Binding-site contacts:
Ligand atom C6 contacts residue SER105 of chain 1.I at 4.1 Å.
Ligand atom O7 contacts residue LEU106 of chain 1.I at 3.6 Å.
Ligand atom O5 contacts residue ASN278 of chain 1.A at 2.4 Å (h-bond).
Ligand atom O4 contacts residue GLU44 of chain 1.I at 3.4 Å (salt-bridge).
Ligand atom C8 contacts residue VAL264 of chain 1.A at 3.7 Å (hydrophobic).
Ligand atom C5 contacts residue THR280 of chain 1.A at 4.0 Å.
Ligand atom O7 contacts residue TYR108 of chain 1.I at 3.5 Å (h-bond).
Ligand atom O5 contacts residue SER105 of chain 1.I at 3.8 Å.
Ligand atom C8 contacts residue TYR108 of chain 1.I at 3.6 Å (hydrophobic).
Ligand atom C3 contacts residue ASN278 of chain 1.A at 3.6 Å.
Ligand atom C3 contacts residue GLU44 of chain 1.I at 4.4 Å.
Ligand atom C7 contacts residue TYR108 of chain 1.I at 3.9 Å (hydrophobic).
Ligand atom N2 contacts residue SER105 of chain 1.I at 3.8 Å.
Ligand atom N2 contacts residue ASN278 of chain 1.A at 2.6 Å (h-bond).
Ligand atom C2 contacts residue ASN278 of chain 1.A at 2.2 Å.
Ligand atom C4 contacts residue ASN278 of chain 1.A at 4.1 Å.
Ligand atom O5 contacts residue THR280 of chain 1.A at 3.9 Å.
Ligand atom C3 contacts residue THR280 of chain 1.A at 4.4 Å.
Ligand atom C4 contacts residue GLU44 of chain 1.I at 4.1 Å.
Ligand atom O3 contacts residue TYR108 of chain 1.I at 3.6 Å.
Ligand atom C2 contacts residue SER105 of chain 1.I at 3.4 Å.
Ligand atom C7 contacts residue ASN278 of chain 1.A at 3.4 Å.
Ligand atom C8 contacts residue ASN278 of chain 1.A at 4.4 Å.
Ligand atom C5 contacts residue ASN278 of chain 1.A at 3.7 Å.
Ligand atom C1 contacts residue ASN278 of chain 1.A at 1.4 Å.
Ligand atom C8 contacts residue THR265 of chain 1.A at 4.0 Å.
Ligand atom O7 contacts residue SER105 of chain 1.I at 3.3 Å (h-bond).
Ligand atom O6 contacts residue SER105 of chain 1.I at 2.8 Å (h-bond).
Ligand atom C1 contacts residue SER105 of chain 1.I at 3.5 Å.
Ligand atom C2 contacts residue THR280 of chain 1.A at 4.3 Å.
Ligand atom O7 contacts residue ASN278 of chain 1.A at 3.7 Å.
Ligand atom O3 contacts residue GLU44 of chain 1.I at 3.5 Å (salt-bridge).
Ligand atom C1 contacts residue THR280 of chain 1.A at 3.4 Å.
Ligand atom C7 contacts residue SER105 of chain 1.I at 3.8 Å.
Ligand atom O7 contacts residue LEU107 of chain 1.I at 3.7 Å.

Sequence of chain 1.I:
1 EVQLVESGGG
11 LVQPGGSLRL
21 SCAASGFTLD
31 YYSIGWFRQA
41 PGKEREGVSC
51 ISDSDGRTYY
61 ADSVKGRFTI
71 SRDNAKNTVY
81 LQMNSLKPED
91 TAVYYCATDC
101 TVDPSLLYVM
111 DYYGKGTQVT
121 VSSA

The small molecule below binds the protein below.
Small molecule (SMILES): CC(=O)N[C@@H]1[C@@H](O)[C@H](O)[C@@H](CO)O[C@H]1O

Sequence of chain 1.A:
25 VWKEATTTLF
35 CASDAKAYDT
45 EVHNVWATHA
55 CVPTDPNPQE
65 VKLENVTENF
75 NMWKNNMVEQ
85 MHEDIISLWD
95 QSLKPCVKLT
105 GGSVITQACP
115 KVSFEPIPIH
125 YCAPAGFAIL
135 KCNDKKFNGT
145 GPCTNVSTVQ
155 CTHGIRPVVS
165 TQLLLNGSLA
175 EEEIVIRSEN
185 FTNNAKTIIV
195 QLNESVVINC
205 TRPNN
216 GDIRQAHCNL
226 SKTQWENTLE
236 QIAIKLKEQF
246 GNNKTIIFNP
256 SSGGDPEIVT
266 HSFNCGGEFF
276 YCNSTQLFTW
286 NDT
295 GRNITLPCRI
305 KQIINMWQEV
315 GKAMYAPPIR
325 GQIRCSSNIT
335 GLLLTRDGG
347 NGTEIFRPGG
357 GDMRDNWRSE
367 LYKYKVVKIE